The small molecule below binds the protein below.
Small molecule (SMILES): CC(C)(C)OC(=O)N[C@H]1CCCCC/C=C\[C@@H]2C[C@@]2(C(=O)NS(=O)(=O)C2CC2)NC(=O)[C@@H]2C[C@@H](OC(=O)n3cc4cccc(F)c4c3)CN2C1=O

Binding-site contacts:
Ligand atom C1 contacts residue PHE175 of chain 1.A at 3.4 Å (hydrophobic).
Ligand atom O3 contacts residue ALA178 of chain 1.A at 2.9 Å (h-bond).
Ligand atom O9 contacts residue LYS157 of chain 1.A at 3.5 Å.
Ligand atom N2 contacts residue HIS78 of chain 1.A at 3.3 Å (h-bond).
Ligand atom O4 contacts residue PHE64 of chain 1.A at 3.4 Å.
Ligand atom C32 contacts residue GLY79 of chain 1.A at 3.6 Å.
Ligand atom F1 contacts residue ARG176 of chain 1.A at 3.5 Å.
Ligand atom C14 contacts residue ASP100 of chain 1.A at 3.5 Å.
Ligand atom C27 contacts residue HIS78 of chain 1.A at 3.4 Å.
Ligand atom O9 contacts residue GLY158 of chain 1.A at 2.9 Å (h-bond).
Ligand atom C23 contacts residue HIS78 of chain 1.A at 3.4 Å.
Ligand atom C13 contacts residue ALA178 of chain 1.A at 3.6 Å (hydrophobic).
Ligand atom C20 contacts residue ALA178 of chain 1.A at 3.6 Å (hydrophobic).
Ligand atom N2 contacts residue ARG176 of chain 1.A at 3.0 Å (salt-bridge).
Ligand atom C29 contacts residue PHE64 of chain 1.A at 3.7 Å (hydrophobic).
Ligand atom C4 contacts residue ALA160 of chain 1.A at 3.5 Å (hydrophobic).
Ligand atom O9 contacts residue ALA160 of chain 1.A at 3.5 Å (h-bond).
Ligand atom F1 contacts residue ASP189 of chain 1.A at 3.1 Å.
Ligand atom O1 contacts residue ALA178 of chain 1.A at 3.3 Å (h-bond).
Ligand atom C29 contacts residue GLN62 of chain 1.A at 3.5 Å.
Ligand atom C17 contacts residue ARG176 of chain 1.A at 3.3 Å.
Ligand atom N3 contacts residue HIS78 of chain 1.A at 3.1 Å (h-bond).
Ligand atom O4 contacts residue GLY158 of chain 1.A at 3.2 Å.
Ligand atom N1 contacts residue ALA178 of chain 1.A at 2.9 Å (h-bond).
Ligand atom C21 contacts residue ARG176 of chain 1.A at 3.4 Å.
Ligand atom C11 contacts residue HIS78 of chain 1.A at 3.5 Å.
Ligand atom O4 contacts residue ALA160 of chain 1.A at 3.5 Å (h-bond).
Ligand atom C7 contacts residue ARG144 of chain 1.A at 3.5 Å.
Ligand atom N3 contacts residue ALA160 of chain 1.A at 3.5 Å.
Ligand atom C15 contacts residue ARG176 of chain 1.A at 3.7 Å.
Ligand atom S1 contacts residue GLY158 of chain 1.A at 3.7 Å.
Ligand atom O3 contacts residue ALA177 of chain 1.A at 3.1 Å.
Ligand atom O6 contacts residue GLY158 of chain 1.A at 3.1 Å (h-bond).
Ligand atom C32 contacts residue HIS78 of chain 1.A at 3.4 Å.
Ligand atom C5 contacts residue LYS157 of chain 1.A at 3.7 Å.
Ligand atom C5 contacts residue LEU156 of chain 1.A at 3.6 Å (hydrophobic).
Ligand atom O5 contacts residue HIS78 of chain 1.A at 3.6 Å.
Ligand atom O9 contacts residue LEU156 of chain 1.A at 3.4 Å (h-bond).
Ligand atom O9 contacts residue SER159 of chain 1.A at 3.5 Å (h-bond).
Ligand atom C12 contacts residue ASP102 of chain 1.A at 3.7 Å.

Sequence of chain 1.A:
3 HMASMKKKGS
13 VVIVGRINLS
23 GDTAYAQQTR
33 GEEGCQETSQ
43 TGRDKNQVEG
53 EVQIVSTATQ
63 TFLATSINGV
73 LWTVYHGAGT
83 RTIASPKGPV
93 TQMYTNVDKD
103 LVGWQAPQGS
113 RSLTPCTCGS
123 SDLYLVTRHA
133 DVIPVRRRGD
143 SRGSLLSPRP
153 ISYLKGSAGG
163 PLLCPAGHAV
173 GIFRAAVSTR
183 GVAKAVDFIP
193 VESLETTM